Sequence of chain 1.H:
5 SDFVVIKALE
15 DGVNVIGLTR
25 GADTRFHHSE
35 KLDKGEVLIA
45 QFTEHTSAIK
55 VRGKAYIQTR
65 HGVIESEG

Binding-site contacts:
Ligand atom OXT contacts residue GLY25 of chain 1.H at 4.0 Å.
Ligand atom CA contacts residue THR28 of chain 1.H at 3.2 Å.
Ligand atom C contacts residue THR50 of chain 1.I at 3.8 Å.
Ligand atom O contacts residue GLY25 of chain 1.H at 3.0 Å (h-bond).
Ligand atom CH2 contacts residue ILE20 of chain 1.I at 4.0 Å (hydrophobic).
Ligand atom O contacts residue ARG24 of chain 1.H at 3.6 Å.
Ligand atom OXT contacts residue HIS49 of chain 1.I at 3.9 Å.
Ligand atom CB contacts residue THR28 of chain 1.H at 3.5 Å.
Ligand atom CE3 contacts residue HIS31 of chain 1.I at 4.1 Å.
Ligand atom CZ2 contacts residue THR50 of chain 1.I at 3.9 Å.
Ligand atom CE2 contacts residue GLN45 of chain 1.I at 4.0 Å.
Ligand atom C contacts residue GLY25 of chain 1.H at 3.4 Å.
Ligand atom O contacts residue SER51 of chain 1.H at 3.1 Å (h-bond).
Ligand atom O contacts residue THR47 of chain 1.I at 3.5 Å.
Ligand atom OXT contacts residue THR47 of chain 1.I at 2.6 Å (h-bond).
Ligand atom CB contacts residue SER51 of chain 1.H at 3.5 Å.
Ligand atom N contacts residue GLY25 of chain 1.H at 2.6 Å (h-bond).
Ligand atom NE1 contacts residue GLN45 of chain 1.I at 2.9 Å (h-bond).
Ligand atom CG contacts residue SER51 of chain 1.H at 4.0 Å.
Ligand atom OXT contacts residue THR50 of chain 1.I at 2.7 Å (h-bond).
Ligand atom CZ2 contacts residue ILE53 of chain 1.I at 3.8 Å (hydrophobic).
Ligand atom CD2 contacts residue THR50 of chain 1.I at 4.0 Å.
Ligand atom CD1 contacts residue THR47 of chain 1.I at 3.9 Å.
Ligand atom N contacts residue THR28 of chain 1.H at 2.8 Å (h-bond).
Ligand atom C contacts residue THR47 of chain 1.I at 3.5 Å.
Ligand atom CE3 contacts residue HIS32 of chain 1.I at 3.9 Å.
Ligand atom CZ3 contacts residue HIS32 of chain 1.I at 3.9 Å.
Ligand atom CH2 contacts residue GLY21 of chain 1.I at 3.5 Å.
Ligand atom CE2 contacts residue THR50 of chain 1.I at 4.1 Å.
Ligand atom CZ3 contacts residue GLY21 of chain 1.I at 3.5 Å.
Ligand atom CB contacts residue THR23 of chain 1.H at 3.8 Å.
Ligand atom N contacts residue ASP27 of chain 1.H at 3.0 Å (salt-bridge).
Ligand atom CD1 contacts residue GLN45 of chain 1.I at 3.5 Å.
Ligand atom CZ2 contacts residue ALA44 of chain 1.I at 4.0 Å (hydrophobic).
Ligand atom C contacts residue SER51 of chain 1.H at 3.8 Å.
Ligand atom CA contacts residue THR23 of chain 1.H at 3.8 Å.
Ligand atom CD1 contacts residue SER51 of chain 1.H at 3.6 Å.
Ligand atom NE1 contacts residue ALA44 of chain 1.I at 3.9 Å.
Ligand atom CA contacts residue GLY25 of chain 1.H at 3.4 Å.
Ligand atom N contacts residue THR23 of chain 1.H at 2.9 Å (h-bond).

The small molecule below binds the protein below.
Small molecule (SMILES): N[C@@H](Cc1c[nH]c2ccccc12)C(=O)O

Sequence of chain 1.I:
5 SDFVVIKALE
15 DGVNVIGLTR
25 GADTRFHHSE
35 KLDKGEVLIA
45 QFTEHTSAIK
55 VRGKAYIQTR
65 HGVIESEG